Sequence of chain 1.A:
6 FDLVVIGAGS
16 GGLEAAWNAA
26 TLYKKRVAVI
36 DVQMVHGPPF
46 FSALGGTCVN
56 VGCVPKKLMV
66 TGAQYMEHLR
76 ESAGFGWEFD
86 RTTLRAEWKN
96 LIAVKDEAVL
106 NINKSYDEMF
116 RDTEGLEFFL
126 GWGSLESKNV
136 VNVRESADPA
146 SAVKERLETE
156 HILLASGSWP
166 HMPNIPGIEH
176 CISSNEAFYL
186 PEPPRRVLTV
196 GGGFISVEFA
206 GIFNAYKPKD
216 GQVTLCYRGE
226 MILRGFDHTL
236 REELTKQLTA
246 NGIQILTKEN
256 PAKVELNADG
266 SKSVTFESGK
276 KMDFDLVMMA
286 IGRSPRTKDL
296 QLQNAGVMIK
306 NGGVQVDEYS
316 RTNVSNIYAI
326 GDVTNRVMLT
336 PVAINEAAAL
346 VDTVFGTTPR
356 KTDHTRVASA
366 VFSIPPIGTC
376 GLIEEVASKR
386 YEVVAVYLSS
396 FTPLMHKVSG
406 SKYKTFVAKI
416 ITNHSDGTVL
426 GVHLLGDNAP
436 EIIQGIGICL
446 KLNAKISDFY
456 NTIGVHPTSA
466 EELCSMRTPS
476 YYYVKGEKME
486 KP

Binding-site contacts:
Ligand atom CAX contacts residue TYR111 of chain 1.A at 3.7 Å (hydrophobic).
Ligand atom CAY contacts residue MET114 of chain 1.A at 3.6 Å (hydrophobic).
Ligand atom CAV contacts residue TRP22 of chain 1.A at 3.8 Å (hydrophobic).
Ligand atom CAR contacts residue TRP22 of chain 1.A at 4.3 Å (hydrophobic).
Ligand atom CAA contacts residue SER110 of chain 1.A at 3.2 Å.
Ligand atom CAV contacts residue MET114 of chain 1.A at 3.8 Å (hydrophobic).
Ligand atom CAW contacts residue GLU19 of chain 1.A at 3.2 Å.
Ligand atom CAN contacts residue SER110 of chain 1.A at 3.9 Å.
Ligand atom NAB contacts residue ILE107 of chain 1.A at 3.8 Å.
Ligand atom CAX contacts residue LEU18 of chain 1.A at 4.2 Å (hydrophobic).
Ligand atom CAC contacts residue SER110 of chain 1.A at 3.3 Å.
Ligand atom CAA contacts residue ILE107 of chain 1.A at 4.5 Å (hydrophobic).
Ligand atom CAX contacts residue GLU19 of chain 1.A at 4.5 Å.
Ligand atom CAY contacts residue LEU18 of chain 1.A at 4.1 Å (hydrophobic).
Ligand atom CAK contacts residue SER110 of chain 1.A at 2.9 Å.
Ligand atom NAB contacts residue ASN106 of chain 1.A at 4.3 Å.
Ligand atom CAG contacts residue MET114 of chain 1.A at 4.3 Å (hydrophobic).
Ligand atom CAD contacts residue ILE107 of chain 1.A at 3.9 Å (hydrophobic).
Ligand atom CAH contacts residue TRP22 of chain 1.A at 3.1 Å (hydrophobic).
Ligand atom CAY contacts residue TYR111 of chain 1.A at 4.3 Å (hydrophobic).
Ligand atom NAU contacts residue GLU19 of chain 1.A at 4.0 Å.
Ligand atom CAM contacts residue SER110 of chain 1.A at 3.2 Å.
Ligand atom NAU contacts residue TRP22 of chain 1.A at 4.0 Å.
Ligand atom NAB contacts residue SER110 of chain 1.A at 3.5 Å.
Ligand atom CAI contacts residue TRP22 of chain 1.A at 3.9 Å (hydrophobic).
Ligand atom CAA contacts residue ASN106 of chain 1.A at 4.0 Å.
Ligand atom CAL contacts residue SER110 of chain 1.A at 2.8 Å.
Ligand atom CAY contacts residue TRP22 of chain 1.A at 3.6 Å (hydrophobic).
Ligand atom CAD contacts residue TYR111 of chain 1.A at 4.2 Å (hydrophobic).
Ligand atom CAC contacts residue ILE107 of chain 1.A at 4.3 Å (hydrophobic).
Ligand atom CAE contacts residue SER110 of chain 1.A at 4.3 Å.
Ligand atom CAE contacts residue TYR111 of chain 1.A at 3.9 Å (hydrophobic).
Ligand atom CAD contacts residue SER110 of chain 1.A at 4.0 Å.

This protein binds this small molecule.
Small molecule (SMILES): c1cc2cc(-c3ncc(C4(N5CCCC5)CCCCC4)s3)ccc2[nH]1